Binding-site contacts:
Ligand atom C13 contacts residue PHE325 of chain 1.B at 3.4 Å (hydrophobic).
Ligand atom O02 contacts residue PHE325 of chain 1.B at 4.3 Å.
Ligand atom C03 contacts residue PHE325 of chain 1.B at 4.2 Å (hydrophobic).
Ligand atom O02 contacts residue THR472 of chain 1.B at 4.0 Å.
Ligand atom C12 contacts residue PHE325 of chain 1.B at 3.7 Å (hydrophobic).
Ligand atom C08 contacts residue THR472 of chain 1.B at 4.5 Å.
Ligand atom O02 contacts residue TYR297 of chain 1.B at 4.3 Å.
Ligand atom C11 contacts residue GLY324 of chain 1.B at 3.7 Å.
Ligand atom C07 contacts residue LEU442 of chain 1.B at 4.3 Å (hydrophobic).
Ligand atom O02 contacts residue LEU442 of chain 1.B at 3.6 Å.
Ligand atom C04 contacts residue PHE325 of chain 1.B at 4.3 Å (hydrophobic).
Ligand atom N06 contacts residue PHE325 of chain 1.B at 4.3 Å.
Ligand atom C12 contacts residue GLY324 of chain 1.B at 3.8 Å.
Ligand atom O05 contacts residue GLN441 of chain 1.B at 4.3 Å.
Ligand atom O05 contacts residue LEU442 of chain 1.B at 4.3 Å.
Ligand atom C04 contacts residue TYR297 of chain 1.B at 4.5 Å (hydrophobic).
Ligand atom C07 contacts residue THR472 of chain 1.B at 3.4 Å.
Ligand atom C01 contacts residue THR473 of chain 1.B at 3.8 Å.
Ligand atom C04 contacts residue LEU442 of chain 1.B at 3.8 Å (hydrophobic).
Ligand atom C03 contacts residue TYR297 of chain 1.B at 3.4 Å (hydrophobic).
Ligand atom C03 contacts residue LEU442 of chain 1.B at 3.8 Å (hydrophobic).
Ligand atom C01 contacts residue LEU442 of chain 1.B at 3.9 Å (hydrophobic).
Ligand atom N06 contacts residue THR472 of chain 1.B at 3.2 Å.
Ligand atom C04 contacts residue THR472 of chain 1.B at 4.5 Å.
Ligand atom C01 contacts residue TYR297 of chain 1.B at 3.9 Å (hydrophobic).
Ligand atom N06 contacts residue LEU442 of chain 1.B at 3.9 Å.

Sequence of chain 1.B:
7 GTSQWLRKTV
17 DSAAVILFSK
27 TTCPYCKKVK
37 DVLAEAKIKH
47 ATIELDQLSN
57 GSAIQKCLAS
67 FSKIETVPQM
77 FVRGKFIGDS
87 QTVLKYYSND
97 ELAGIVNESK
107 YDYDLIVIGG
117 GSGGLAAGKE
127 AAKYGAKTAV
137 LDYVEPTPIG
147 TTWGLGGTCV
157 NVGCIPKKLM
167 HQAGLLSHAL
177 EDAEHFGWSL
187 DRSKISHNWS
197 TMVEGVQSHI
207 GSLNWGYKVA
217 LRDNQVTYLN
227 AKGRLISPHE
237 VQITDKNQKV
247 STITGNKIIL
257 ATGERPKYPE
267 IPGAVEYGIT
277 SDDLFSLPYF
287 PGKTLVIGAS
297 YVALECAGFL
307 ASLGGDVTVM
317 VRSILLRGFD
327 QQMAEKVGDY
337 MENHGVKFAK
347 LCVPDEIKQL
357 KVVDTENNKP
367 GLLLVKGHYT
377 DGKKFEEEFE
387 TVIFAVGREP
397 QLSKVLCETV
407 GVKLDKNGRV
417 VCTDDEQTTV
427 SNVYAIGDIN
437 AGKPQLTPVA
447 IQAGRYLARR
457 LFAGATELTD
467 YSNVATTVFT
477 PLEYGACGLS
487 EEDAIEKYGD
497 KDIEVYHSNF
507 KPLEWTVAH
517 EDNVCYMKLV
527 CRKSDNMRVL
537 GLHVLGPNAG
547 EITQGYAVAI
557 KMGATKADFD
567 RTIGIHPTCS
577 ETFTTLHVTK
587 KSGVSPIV

The small molecule below binds the protein below.
Small molecule (SMILES): COCC(=O)NCc1ccccc1